A small-molecule ligand and the protein it binds are described below.
Small molecule (SMILES): CC(=O)N[C@H]1[C@H](O[C@H]2[C@H](O)[C@@H](NC(C)=O)CO[C@@H]2CO)O[C@H](CO)[C@@H](O)[C@@H]1O

Binding-site contacts:
Ligand atom O5 contacts residue GLY207 of chain 1.A at 3.8 Å.
Ligand atom C6 contacts residue GLY207 of chain 1.A at 4.3 Å.
Ligand atom O7 contacts residue HIS321 of chain 1.A at 4.3 Å.
Ligand atom C6 contacts residue THR206 of chain 1.A at 3.3 Å.
Ligand atom C8 contacts residue HIS321 of chain 1.A at 4.0 Å.
Ligand atom O5 contacts residue THR206 of chain 1.A at 3.2 Å (h-bond).
Ligand atom C3 contacts residue ASN204 of chain 1.A at 3.8 Å.
Ligand atom C2 contacts residue ASN204 of chain 1.A at 2.4 Å.
Ligand atom C1 contacts residue ASN204 of chain 1.A at 1.4 Å.
Ligand atom O5 contacts residue ASN204 of chain 1.A at 2.4 Å (h-bond).
Ligand atom C5 contacts residue THR206 of chain 1.A at 3.4 Å.
Ligand atom C7 contacts residue ASN204 of chain 1.A at 3.6 Å.
Ligand atom N2 contacts residue ASN204 of chain 1.A at 2.9 Å (h-bond).
Ligand atom O6 contacts residue THR206 of chain 1.A at 3.7 Å.
Ligand atom C1 contacts residue THR206 of chain 1.A at 4.0 Å.
Ligand atom C5 contacts residue ASN204 of chain 1.A at 3.7 Å.
Ligand atom O7 contacts residue ASN204 of chain 1.A at 3.6 Å (h-bond).
Ligand atom C4 contacts residue ASN204 of chain 1.A at 4.2 Å.

Sequence of chain 1.A:
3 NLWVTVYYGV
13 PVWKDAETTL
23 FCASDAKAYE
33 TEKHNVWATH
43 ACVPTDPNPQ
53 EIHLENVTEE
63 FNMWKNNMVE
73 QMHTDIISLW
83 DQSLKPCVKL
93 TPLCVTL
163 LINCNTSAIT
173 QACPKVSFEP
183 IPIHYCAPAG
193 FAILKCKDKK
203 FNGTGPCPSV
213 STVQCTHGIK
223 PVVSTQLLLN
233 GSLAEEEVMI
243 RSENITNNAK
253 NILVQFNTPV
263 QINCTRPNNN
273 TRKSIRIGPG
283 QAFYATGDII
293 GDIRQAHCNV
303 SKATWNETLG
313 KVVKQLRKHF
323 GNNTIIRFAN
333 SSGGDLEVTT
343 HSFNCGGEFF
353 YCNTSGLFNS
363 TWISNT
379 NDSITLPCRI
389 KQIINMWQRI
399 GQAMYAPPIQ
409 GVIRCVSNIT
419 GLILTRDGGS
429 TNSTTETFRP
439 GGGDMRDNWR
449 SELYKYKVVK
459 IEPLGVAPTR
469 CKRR